A small-molecule ligand and the protein it binds are described below.
Small molecule (SMILES): CCOCCOCCOCCO

Binding-site contacts:
Ligand atom O13 contacts residue TRP279 of chain 1.A at 4.2 Å.
Ligand atom C8 contacts residue TYR121 of chain 1.A at 3.2 Å (hydrophobic).
Ligand atom O7 contacts residue TYR121 of chain 1.A at 4.3 Å.
Ligand atom C12 contacts residue TYR70 of chain 1.A at 4.1 Å (hydrophobic).
Ligand atom C11 contacts residue TRP279 of chain 1.A at 4.1 Å (hydrophobic).
Ligand atom O4 contacts residue PHE330 of chain 1.A at 3.1 Å.
Ligand atom O10 contacts residue TYR121 of chain 1.A at 4.0 Å.
Ligand atom C5 contacts residue TYR121 of chain 1.A at 4.1 Å (hydrophobic).
Ligand atom O7 contacts residue PHE331 of chain 1.A at 4.4 Å.
Ligand atom C14 contacts residue TYR70 of chain 1.A at 4.0 Å (hydrophobic).
Ligand atom C6 contacts residue TYR334 of chain 1.A at 4.2 Å (hydrophobic).
Ligand atom O10 contacts residue TRP279 of chain 1.A at 4.4 Å.
Ligand atom C14 contacts residue TRP279 of chain 1.A at 3.9 Å (hydrophobic).
Ligand atom C1 contacts residue TRP279 of chain 1.A at 4.0 Å (hydrophobic).
Ligand atom C9 contacts residue TYR121 of chain 1.A at 3.8 Å (hydrophobic).
Ligand atom C5 contacts residue TYR334 of chain 1.A at 4.3 Å (hydrophobic).
Ligand atom C8 contacts residue PHE331 of chain 1.A at 4.3 Å (hydrophobic).
Ligand atom C5 contacts residue PHE330 of chain 1.A at 4.1 Å (hydrophobic).
Ligand atom O7 contacts residue TYR334 of chain 1.A at 3.9 Å.
Ligand atom C5 contacts residue EDO1 of chain 1.D at 4.1 Å.
Ligand atom C12 contacts residue TRP279 of chain 1.A at 3.9 Å (hydrophobic).
Ligand atom C6 contacts residue PHE330 of chain 1.A at 4.1 Å (hydrophobic).
Ligand atom O4 contacts residue EDO1 of chain 1.D at 3.0 Å (h-bond).

Sequence of chain 1.A:
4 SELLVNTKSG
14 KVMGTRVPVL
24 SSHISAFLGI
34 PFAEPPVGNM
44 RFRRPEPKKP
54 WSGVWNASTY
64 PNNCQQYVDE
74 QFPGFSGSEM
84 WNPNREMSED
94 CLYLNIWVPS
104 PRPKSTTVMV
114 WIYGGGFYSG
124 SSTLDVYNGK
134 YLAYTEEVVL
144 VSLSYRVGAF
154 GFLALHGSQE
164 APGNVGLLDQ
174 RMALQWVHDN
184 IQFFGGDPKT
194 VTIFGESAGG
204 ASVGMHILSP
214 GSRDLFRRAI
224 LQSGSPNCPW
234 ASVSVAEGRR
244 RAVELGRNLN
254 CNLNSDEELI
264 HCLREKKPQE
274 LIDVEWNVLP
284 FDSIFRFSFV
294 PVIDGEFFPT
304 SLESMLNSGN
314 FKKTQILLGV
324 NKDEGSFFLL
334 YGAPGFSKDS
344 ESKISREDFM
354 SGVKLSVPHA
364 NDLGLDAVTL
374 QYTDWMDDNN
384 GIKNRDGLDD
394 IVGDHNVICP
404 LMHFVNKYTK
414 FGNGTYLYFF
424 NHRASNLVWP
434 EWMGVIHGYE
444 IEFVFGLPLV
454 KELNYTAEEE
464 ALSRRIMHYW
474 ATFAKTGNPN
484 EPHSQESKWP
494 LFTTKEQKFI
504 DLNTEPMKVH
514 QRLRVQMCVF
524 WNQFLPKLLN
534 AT